A small-molecule ligand and the protein it binds are described below.
Small molecule (SMILES): Cn1nc(N2CCCC2)nc1CCc1nc2ccc(C(F)(F)F)cn2n1

Binding-site contacts:
Ligand atom N13 contacts residue PHE283 of chain 1.A at 3.6 Å.
Ligand atom F07 contacts residue TYR78 of chain 1.A at 3.8 Å.
Ligand atom C02 contacts residue ILE246 of chain 1.A at 3.3 Å (hydrophobic).
Ligand atom C24 contacts residue LYS272 of chain 1.A at 3.6 Å.
Ligand atom C25 contacts residue PRO266 of chain 1.A at 3.6 Å (hydrophobic).
Ligand atom C16 contacts residue TYR247 of chain 1.A at 3.6 Å (hydrophobic).
Ligand atom C14 contacts residue TYR247 of chain 1.A at 3.8 Å (hydrophobic).
Ligand atom C14 contacts residue PHE250 of chain 1.A at 3.7 Å (hydrophobic).
Ligand atom C23 contacts residue TYR247 of chain 1.A at 3.8 Å (hydrophobic).
Ligand atom C04 contacts residue PHE283 of chain 1.A at 3.4 Å (hydrophobic).
Ligand atom C15 contacts residue GLY279 of chain 1.A at 3.7 Å.
Ligand atom N19 contacts residue GLY279 of chain 1.A at 3.7 Å.
Ligand atom C16 contacts residue MET267 of chain 1.A at 3.8 Å (hydrophobic).
Ligand atom N22 contacts residue GLY279 of chain 1.A at 3.7 Å.
Ligand atom C16 contacts residue GLY279 of chain 1.A at 3.4 Å.
Ligand atom F08 contacts residue ILE246 of chain 1.A at 3.7 Å.
Ligand atom N20 contacts residue GLY279 of chain 1.A at 3.6 Å (h-bond).
Ligand atom N22 contacts residue MET267 of chain 1.A at 3.7 Å.
Ligand atom C18 contacts residue TYR247 of chain 1.A at 3.7 Å (hydrophobic).
Ligand atom N09 contacts residue PHE283 of chain 1.A at 3.6 Å.
Ligand atom F06 contacts residue VAL232 of chain 1.A at 3.6 Å.
Ligand atom C02 contacts residue VAL232 of chain 1.A at 3.5 Å (hydrophobic).
Ligand atom F08 contacts residue SER231 of chain 1.A at 3.2 Å.
Ligand atom C03 contacts residue ILE246 of chain 1.A at 3.6 Å (hydrophobic).
Ligand atom N17 contacts residue GLY279 of chain 1.A at 3.6 Å.
Ligand atom F08 contacts residue TYR78 of chain 1.A at 3.1 Å.
Ligand atom N17 contacts residue TYR247 of chain 1.A at 2.7 Å (h-bond).
Ligand atom F07 contacts residue LEU229 of chain 1.A at 3.2 Å.
Ligand atom N19 contacts residue MET267 of chain 1.A at 3.8 Å.
Ligand atom C24 contacts residue GLU275 of chain 1.A at 3.4 Å.
Ligand atom C10 contacts residue GLN280 of chain 1.A at 3.8 Å.
Ligand atom C03 contacts residue GLN280 of chain 1.A at 3.5 Å.
Ligand atom C15 contacts residue PHE283 of chain 1.A at 3.5 Å (hydrophobic).
Ligand atom F06 contacts residue LEU229 of chain 1.A at 3.0 Å.
Ligand atom N11 contacts residue GLN280 of chain 1.A at 2.9 Å (h-bond).
Ligand atom C18 contacts residue GLY279 of chain 1.A at 3.4 Å.
Ligand atom C14 contacts residue MET267 of chain 1.A at 3.7 Å (hydrophobic).
Ligand atom N17 contacts residue MET267 of chain 1.A at 3.8 Å.
Ligand atom C01 contacts residue ILE246 of chain 1.A at 3.6 Å (hydrophobic).
Ligand atom C26 contacts residue MET267 of chain 1.A at 3.8 Å (hydrophobic).

Sequence of chain 1.A:
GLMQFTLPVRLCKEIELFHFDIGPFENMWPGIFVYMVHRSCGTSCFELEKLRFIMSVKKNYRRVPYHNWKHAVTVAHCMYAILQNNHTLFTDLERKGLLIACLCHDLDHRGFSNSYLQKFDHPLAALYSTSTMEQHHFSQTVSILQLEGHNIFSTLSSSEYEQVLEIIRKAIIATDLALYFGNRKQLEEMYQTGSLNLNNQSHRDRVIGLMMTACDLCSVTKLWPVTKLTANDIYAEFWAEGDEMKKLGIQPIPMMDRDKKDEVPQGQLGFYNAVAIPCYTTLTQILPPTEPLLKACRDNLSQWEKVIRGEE